Sequence of chain 1.A:
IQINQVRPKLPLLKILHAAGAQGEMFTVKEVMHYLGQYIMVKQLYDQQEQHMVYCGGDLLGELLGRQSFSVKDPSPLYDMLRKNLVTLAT

Sequence of chain 2.A:
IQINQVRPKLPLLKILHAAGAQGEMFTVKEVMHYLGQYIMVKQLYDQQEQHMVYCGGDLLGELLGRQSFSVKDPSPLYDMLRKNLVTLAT

Binding-site contacts:
Ligand atom CD contacts residue SER75 of chain 2.A at 3.6 Å.
Ligand atom CZ contacts residue LEU88 of chain 1.A at 4.0 Å (hydrophobic).
Ligand atom CA contacts residue MG1 of chain 2.G at 4.0 Å.
Ligand atom OE1 contacts residue SER75 of chain 2.A at 3.6 Å.
Ligand atom CE1 contacts residue MG1 of chain 2.D at 4.0 Å.
Ligand atom CB contacts residue MG1 of chain 2.G at 4.1 Å.
Ligand atom O contacts residue ARG7 of chain 1.A at 3.1 Å (salt-bridge).
Ligand atom CG contacts residue LEU88 of chain 1.A at 4.0 Å (hydrophobic).
Ligand atom CB contacts residue MG1 of chain 2.G at 3.6 Å.
Ligand atom CD2 contacts residue VAL86 of chain 1.A at 3.7 Å (hydrophobic).
Ligand atom CA contacts residue MG1 of chain 2.G at 3.9 Å.
Ligand atom ND1 contacts residue ILE1 of chain 1.A at 3.2 Å (h-bond).
Ligand atom CE2 contacts residue LEU88 of chain 1.A at 4.0 Å (hydrophobic).
Ligand atom NE2 contacts residue LEU88 of chain 1.A at 3.8 Å.
Ligand atom CE1 contacts residue ILE1 of chain 1.A at 3.6 Å (hydrophobic).
Ligand atom NE2 contacts residue SER75 of chain 2.A at 3.6 Å.
Ligand atom N contacts residue LEU88 of chain 1.A at 3.8 Å.
Ligand atom C contacts residue ARG7 of chain 1.A at 4.0 Å.
Ligand atom CD1 contacts residue GLN5 of chain 1.A at 3.4 Å.
Ligand atom N contacts residue ILE1 of chain 1.A at 3.3 Å.
Ligand atom CD1 contacts residue MG1 of chain 2.F at 3.6 Å.
Ligand atom CB contacts residue MG1 of chain 2.G at 3.7 Å.
Ligand atom CG2 contacts residue MET25 of chain 1.A at 3.8 Å (hydrophobic).
Ligand atom N contacts residue MG1 of chain 2.G at 3.1 Å.
Ligand atom NE1 contacts residue MG1 of chain 2.F at 3.5 Å.
Ligand atom CB contacts residue MET25 of chain 1.A at 4.0 Å (hydrophobic).
Ligand atom CG contacts residue ILE1 of chain 1.A at 3.5 Å (hydrophobic).
Ligand atom OH contacts residue LEU88 of chain 1.A at 3.4 Å.
Ligand atom NE2 contacts residue MG1 of chain 2.D at 3.4 Å.
Ligand atom CD2 contacts residue LEU88 of chain 1.A at 4.1 Å (hydrophobic).
Ligand atom N contacts residue MG1 of chain 2.G at 3.7 Å.
Ligand atom CD2 contacts residue ILE1 of chain 1.A at 3.8 Å (hydrophobic).
Ligand atom NE2 contacts residue MG1 of chain 2.D at 3.2 Å.
Ligand atom CD1 contacts residue VAL6 of chain 1.A at 3.7 Å (hydrophobic).
Ligand atom NE2 contacts residue ILE1 of chain 1.A at 3.9 Å.
Ligand atom CG contacts residue ILE1 of chain 1.A at 4.0 Å (hydrophobic).
Ligand atom C contacts residue MG1 of chain 2.G at 4.0 Å.
Ligand atom CD1 contacts residue ARG7 of chain 1.A at 3.9 Å.
Ligand atom CD1 contacts residue ILE1 of chain 1.A at 3.8 Å (hydrophobic).
Ligand atom CB contacts residue ILE1 of chain 1.A at 3.9 Å (hydrophobic).

The protein below binds the small molecule below.
Small molecule (SMILES): CC(C)C[C@H](NC(=O)[C@H](CCC(N)=O)NC(=O)[C@H](C)NC(=O)[C@H](CC1=c2ccccc2=NC1)NC(=O)[C@H](Cc1ccc(O)cc1)NC(=O)[C@H](Cc1cnc[nH]1)NC(=O)[C@H](C)NC(=O)[C@H](Cc1ccccc1)NC(=O)[C@@H](NC(=O)[C@@H](N)CC(C)C)[C@@H](C)O)C(=O)N[C@H](C(=O)N[C@H](C=O)CO)[C@@H](C)O